Sequence of chain 1.A:
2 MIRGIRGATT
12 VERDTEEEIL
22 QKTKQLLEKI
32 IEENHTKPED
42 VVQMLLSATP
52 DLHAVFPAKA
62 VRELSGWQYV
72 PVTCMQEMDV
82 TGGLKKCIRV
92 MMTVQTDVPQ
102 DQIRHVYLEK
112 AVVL

This protein binds this small molecule.
Small molecule (SMILES): O=C(O)C(=O)CC1(C(=O)O)C=CC(O)C=C1

Binding-site contacts:
Ligand atom O71 contacts residue VAL73 of chain 1.C at 3.9 Å.
Ligand atom O4 contacts residue CYS75 of chain 1.C at 2.9 Å (h-bond).
Ligand atom C5 contacts residue THR74 of chain 1.C at 3.5 Å.
Ligand atom O4 contacts residue GLU78 of chain 1.A at 2.9 Å (salt-bridge).
Ligand atom C4 contacts residue CYS75 of chain 1.C at 4.0 Å (hydrophobic).
Ligand atom O4 contacts residue ARG90 of chain 1.A at 3.8 Å.
Ligand atom O72 contacts residue ALA59 of chain 1.C at 4.2 Å.
Ligand atom C7 contacts residue ALA59 of chain 1.C at 3.7 Å (hydrophobic).
Ligand atom O71 contacts residue ALA59 of chain 1.C at 3.2 Å.
Ligand atom O72 contacts residue LYS60 of chain 1.C at 4.0 Å.
Ligand atom C6 contacts residue ARG7 of chain 1.A at 3.9 Å.
Ligand atom C1' contacts residue ARG90 of chain 1.A at 3.8 Å.
Ligand atom O1' contacts residue ARG90 of chain 1.A at 3.0 Å (salt-bridge).
Ligand atom O'M contacts residue ARG7 of chain 1.A at 3.1 Å (salt-bridge).
Ligand atom O4 contacts residue THR74 of chain 1.C at 3.2 Å (h-bond).
Ligand atom C5 contacts residue VAL73 of chain 1.C at 3.5 Å (hydrophobic).
Ligand atom C4 contacts residue ARG90 of chain 1.A at 3.4 Å.
Ligand atom C5 contacts residue ARG7 of chain 1.A at 3.4 Å.
Ligand atom C6 contacts residue VAL73 of chain 1.C at 3.8 Å (hydrophobic).
Ligand atom O'L contacts residue ALA9 of chain 1.A at 4.0 Å.
Ligand atom C2' contacts residue ARG7 of chain 1.A at 3.5 Å.
Ligand atom O4 contacts residue PHE57 of chain 1.C at 4.2 Å.
Ligand atom C2' contacts residue ARG90 of chain 1.A at 3.6 Å.
Ligand atom C2' contacts residue LEU115 of chain 1.A at 4.1 Å (hydrophobic).
Ligand atom C3 contacts residue ARG90 of chain 1.A at 3.9 Å.
Ligand atom C4 contacts residue THR74 of chain 1.C at 3.8 Å.
Ligand atom O'L contacts residue LEU115 of chain 1.A at 3.9 Å.
Ligand atom O72 contacts residue PHE57 of chain 1.C at 3.9 Å.
Ligand atom C2 contacts residue PHE57 of chain 1.C at 3.3 Å (hydrophobic).
Ligand atom O'L contacts residue ARG90 of chain 1.A at 2.8 Å (salt-bridge).
Ligand atom C5 contacts residue CYS75 of chain 1.C at 4.1 Å (hydrophobic).
Ligand atom C4 contacts residue ARG7 of chain 1.A at 4.2 Å.
Ligand atom C1 contacts residue ALA59 of chain 1.C at 4.2 Å (hydrophobic).
Ligand atom O71 contacts residue LYS60 of chain 1.C at 3.8 Å.
Ligand atom O'M contacts residue TYR108 of chain 1.A at 3.9 Å.
Ligand atom C4 contacts residue GLU78 of chain 1.A at 3.8 Å.
Ligand atom O'L contacts residue ARG7 of chain 1.A at 3.1 Å (salt-bridge).
Ligand atom C3 contacts residue PHE57 of chain 1.C at 3.3 Å (hydrophobic).
Ligand atom C6 contacts residue ALA59 of chain 1.C at 4.0 Å (hydrophobic).
Ligand atom O1' contacts residue LEU115 of chain 1.A at 4.2 Å.

Sequence of chain 1.C:
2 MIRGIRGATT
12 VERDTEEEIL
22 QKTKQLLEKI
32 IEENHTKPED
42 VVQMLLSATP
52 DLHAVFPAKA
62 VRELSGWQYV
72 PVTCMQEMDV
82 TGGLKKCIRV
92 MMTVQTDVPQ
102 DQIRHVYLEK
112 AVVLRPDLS